Sequence of chain 1.A:
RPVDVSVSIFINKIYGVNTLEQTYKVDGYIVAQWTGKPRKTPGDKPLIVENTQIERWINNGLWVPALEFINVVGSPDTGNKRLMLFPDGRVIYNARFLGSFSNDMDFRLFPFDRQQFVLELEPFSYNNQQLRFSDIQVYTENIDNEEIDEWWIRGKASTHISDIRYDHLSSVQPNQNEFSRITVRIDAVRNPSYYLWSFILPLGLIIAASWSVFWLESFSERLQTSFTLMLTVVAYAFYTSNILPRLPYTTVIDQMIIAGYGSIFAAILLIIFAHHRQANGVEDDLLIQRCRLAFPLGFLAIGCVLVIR

Sequence of chain 1.B:
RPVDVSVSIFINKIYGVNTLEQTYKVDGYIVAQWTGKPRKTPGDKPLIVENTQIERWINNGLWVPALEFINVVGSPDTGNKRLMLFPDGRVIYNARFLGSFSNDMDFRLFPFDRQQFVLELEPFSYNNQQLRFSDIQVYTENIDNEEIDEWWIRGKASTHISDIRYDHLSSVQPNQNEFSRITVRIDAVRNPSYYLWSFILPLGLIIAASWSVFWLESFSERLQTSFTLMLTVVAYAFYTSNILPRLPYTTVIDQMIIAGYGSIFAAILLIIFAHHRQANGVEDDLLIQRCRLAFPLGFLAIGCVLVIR

Sequence of chain 1.D:
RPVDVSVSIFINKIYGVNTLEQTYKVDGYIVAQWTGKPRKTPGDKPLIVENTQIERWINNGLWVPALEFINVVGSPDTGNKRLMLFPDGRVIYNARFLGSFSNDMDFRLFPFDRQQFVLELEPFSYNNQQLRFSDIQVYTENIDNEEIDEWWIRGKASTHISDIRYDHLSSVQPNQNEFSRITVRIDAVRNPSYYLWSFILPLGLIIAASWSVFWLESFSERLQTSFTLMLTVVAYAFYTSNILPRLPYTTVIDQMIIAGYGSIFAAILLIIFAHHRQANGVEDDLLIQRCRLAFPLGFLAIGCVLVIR

Binding-site contacts:
Ligand atom C01 contacts residue LEU240 of chain 1.D at 4.4 Å (hydrophobic).
Ligand atom F04 contacts residue LEU240 of chain 1.A at 4.3 Å.
Ligand atom C03 contacts residue ALA244 of chain 1.E at 4.3 Å (hydrophobic).
Ligand atom F05 contacts residue VAL243 of chain 1.A at 4.2 Å.
Ligand atom C01 contacts residue ALA244 of chain 1.C at 4.5 Å (hydrophobic).
Ligand atom F05 contacts residue ALA244 of chain 1.E at 3.3 Å.
Ligand atom F03 contacts residue LEU240 of chain 1.E at 3.8 Å.
Ligand atom O01 contacts residue ALA244 of chain 1.E at 4.1 Å.
Ligand atom F04 contacts residue ALA244 of chain 1.A at 3.7 Å.
Ligand atom F01 contacts residue LEU240 of chain 1.C at 3.9 Å.
Ligand atom F02 contacts residue LEU240 of chain 1.D at 3.5 Å.
Ligand atom C03 contacts residue ALA244 of chain 1.A at 3.6 Å (hydrophobic).
Ligand atom CL1 contacts residue ALA244 of chain 1.B at 4.2 Å.
Ligand atom F03 contacts residue LEU240 of chain 1.D at 4.0 Å.
Ligand atom F02 contacts residue ALA244 of chain 1.C at 3.3 Å.
Ligand atom F04 contacts residue LEU240 of chain 1.B at 3.9 Å.
Ligand atom F05 contacts residue LEU240 of chain 1.A at 3.6 Å.
Ligand atom F05 contacts residue ALA244 of chain 1.A at 3.3 Å.

Sequence of chain 1.C:
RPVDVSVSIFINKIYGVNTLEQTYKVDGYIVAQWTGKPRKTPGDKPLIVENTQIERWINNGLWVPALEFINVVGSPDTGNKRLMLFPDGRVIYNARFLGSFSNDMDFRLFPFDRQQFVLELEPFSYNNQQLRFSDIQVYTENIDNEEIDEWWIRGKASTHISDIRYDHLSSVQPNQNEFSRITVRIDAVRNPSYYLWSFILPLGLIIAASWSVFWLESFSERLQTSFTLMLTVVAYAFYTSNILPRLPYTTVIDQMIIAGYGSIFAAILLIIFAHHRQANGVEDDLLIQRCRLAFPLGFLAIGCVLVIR

Sequence of chain 1.E:
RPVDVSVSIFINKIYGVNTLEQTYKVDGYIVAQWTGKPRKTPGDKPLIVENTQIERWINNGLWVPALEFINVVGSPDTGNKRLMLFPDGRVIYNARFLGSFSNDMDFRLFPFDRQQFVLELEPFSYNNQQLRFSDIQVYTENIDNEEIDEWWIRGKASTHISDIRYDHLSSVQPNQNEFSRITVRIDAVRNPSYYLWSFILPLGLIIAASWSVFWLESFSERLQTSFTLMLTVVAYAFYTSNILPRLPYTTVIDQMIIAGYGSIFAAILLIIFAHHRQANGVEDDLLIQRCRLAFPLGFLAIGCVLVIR

A small-molecule ligand and the protein it binds are described below.
Small molecule (SMILES): FC(F)O[C@H](Cl)C(F)(F)F